Sequence of chain 4.F:
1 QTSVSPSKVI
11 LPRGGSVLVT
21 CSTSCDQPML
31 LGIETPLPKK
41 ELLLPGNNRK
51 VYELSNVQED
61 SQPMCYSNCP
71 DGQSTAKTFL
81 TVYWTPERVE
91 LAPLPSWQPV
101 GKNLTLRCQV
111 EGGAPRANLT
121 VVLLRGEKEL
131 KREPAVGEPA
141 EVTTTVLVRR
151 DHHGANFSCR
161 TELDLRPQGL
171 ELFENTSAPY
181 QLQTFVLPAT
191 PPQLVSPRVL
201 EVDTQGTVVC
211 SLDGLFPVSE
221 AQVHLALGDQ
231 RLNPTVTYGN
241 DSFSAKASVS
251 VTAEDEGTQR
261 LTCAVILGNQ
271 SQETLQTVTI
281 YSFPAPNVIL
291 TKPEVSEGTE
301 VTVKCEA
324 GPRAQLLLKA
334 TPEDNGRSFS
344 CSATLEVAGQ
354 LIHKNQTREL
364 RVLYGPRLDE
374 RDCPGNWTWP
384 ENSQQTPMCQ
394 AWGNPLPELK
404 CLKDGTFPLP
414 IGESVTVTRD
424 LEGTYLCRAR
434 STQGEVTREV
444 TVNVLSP

Binding-site contacts:
Ligand atom O7 contacts residue SER345 of chain 4.F at 4.2 Å.
Ligand atom C7 contacts residue ASN358 of chain 4.F at 3.4 Å.
Ligand atom C3 contacts residue ASN358 of chain 4.F at 3.8 Å.
Ligand atom N2 contacts residue ASN358 of chain 4.F at 2.9 Å (h-bond).
Ligand atom C1 contacts residue ASN358 of chain 4.F at 1.4 Å.
Ligand atom O7 contacts residue ASN358 of chain 4.F at 3.3 Å (h-bond).
Ligand atom C5 contacts residue ASN358 of chain 4.F at 3.6 Å.
Ligand atom C2 contacts residue ASN358 of chain 4.F at 2.5 Å.
Ligand atom O7 contacts residue SER343 of chain 4.F at 4.3 Å.
Ligand atom O5 contacts residue ASN358 of chain 4.F at 2.4 Å (h-bond).
Ligand atom C4 contacts residue ASN358 of chain 4.F at 4.2 Å.

A small-molecule ligand and the protein it binds are described below.
Small molecule (SMILES): CC(=O)N[C@@H]1[C@@H](O)[C@H](O)[C@@H](CO)O[C@H]1O